A small-molecule ligand and the protein it binds are described below.
Small molecule (SMILES): Cn1ncc(C(=O)N2CCC2)c1C(=O)Nc1cc2nc(-c3ccccc3)cn2cc1C#N

Binding-site contacts:
Ligand atom C19 contacts residue PHE283 of chain 1.A at 3.1 Å (hydrophobic).
Ligand atom O22 contacts residue PHE283 of chain 1.A at 3.9 Å.
Ligand atom C27 contacts residue ILE246 of chain 1.A at 3.6 Å (hydrophobic).
Ligand atom C28 contacts residue GLY279 of chain 1.A at 3.6 Å.
Ligand atom C16 contacts residue MET267 of chain 1.A at 3.6 Å (hydrophobic).
Ligand atom C7 contacts residue PHE283 of chain 1.A at 3.5 Å (hydrophobic).
Ligand atom N20 contacts residue PHE283 of chain 1.A at 3.3 Å.
Ligand atom C23 contacts residue GLY279 of chain 1.A at 3.4 Å.
Ligand atom N17 contacts residue PHE283 of chain 1.A at 3.1 Å.
Ligand atom C10 contacts residue PHE283 of chain 1.A at 3.5 Å (hydrophobic).
Ligand atom C27 contacts residue VAL232 of chain 1.A at 3.9 Å (hydrophobic).
Ligand atom O21 contacts residue GLN280 of chain 1.A at 2.9 Å (h-bond).
Ligand atom N6 contacts residue TYR247 of chain 1.A at 2.6 Å (h-bond).
Ligand atom C27 contacts residue PHE283 of chain 1.A at 3.7 Å (hydrophobic).
Ligand atom C14 contacts residue MET267 of chain 1.A at 3.2 Å (hydrophobic).
Ligand atom C8 contacts residue TYR247 of chain 1.A at 3.4 Å (hydrophobic).
Ligand atom C2 contacts residue PHE283 of chain 1.A at 3.5 Å (hydrophobic).
Ligand atom C24 contacts residue HIS79 of chain 1.A at 3.5 Å.
Ligand atom C23 contacts residue MET267 of chain 1.A at 3.8 Å (hydrophobic).
Ligand atom N4 contacts residue MET267 of chain 1.A at 3.3 Å (h-bond).
Ligand atom C1 contacts residue PHE283 of chain 1.A at 3.8 Å (hydrophobic).
Ligand atom C11 contacts residue GLY279 of chain 1.A at 3.5 Å.
Ligand atom C32 contacts residue GLU275 of chain 1.A at 3.2 Å.
Ligand atom N13 contacts residue ILE246 of chain 1.A at 3.8 Å.
Ligand atom C11 contacts residue TYR247 of chain 1.A at 3.8 Å (hydrophobic).
Ligand atom C11 contacts residue MET267 of chain 1.A at 3.6 Å (hydrophobic).
Ligand atom N12 contacts residue PHE283 of chain 1.A at 3.6 Å.
Ligand atom C32 contacts residue PRO266 of chain 1.A at 3.9 Å (hydrophobic).
Ligand atom C31 contacts residue PRO266 of chain 1.A at 3.7 Å (hydrophobic).
Ligand atom N12 contacts residue ILE246 of chain 1.A at 3.7 Å.
Ligand atom C5 contacts residue PHE283 of chain 1.A at 3.7 Å (hydrophobic).
Ligand atom C3 contacts residue TYR247 of chain 1.A at 3.3 Å (hydrophobic).
Ligand atom C30 contacts residue GLU275 of chain 1.A at 3.5 Å.
Ligand atom C30 contacts residue VAL276 of chain 1.A at 3.7 Å (hydrophobic).
Ligand atom C3 contacts residue MET267 of chain 1.A at 3.7 Å (hydrophobic).
Ligand atom C29 contacts residue MET267 of chain 1.A at 3.7 Å (hydrophobic).
Ligand atom O22 contacts residue PHE250 of chain 1.A at 3.9 Å.
Ligand atom C7 contacts residue MET267 of chain 1.A at 3.5 Å (hydrophobic).
Ligand atom C8 contacts residue GLN280 of chain 1.A at 3.7 Å.
Ligand atom C15 contacts residue LEU229 of chain 1.A at 3.6 Å (hydrophobic).

Sequence of chain 1.A:
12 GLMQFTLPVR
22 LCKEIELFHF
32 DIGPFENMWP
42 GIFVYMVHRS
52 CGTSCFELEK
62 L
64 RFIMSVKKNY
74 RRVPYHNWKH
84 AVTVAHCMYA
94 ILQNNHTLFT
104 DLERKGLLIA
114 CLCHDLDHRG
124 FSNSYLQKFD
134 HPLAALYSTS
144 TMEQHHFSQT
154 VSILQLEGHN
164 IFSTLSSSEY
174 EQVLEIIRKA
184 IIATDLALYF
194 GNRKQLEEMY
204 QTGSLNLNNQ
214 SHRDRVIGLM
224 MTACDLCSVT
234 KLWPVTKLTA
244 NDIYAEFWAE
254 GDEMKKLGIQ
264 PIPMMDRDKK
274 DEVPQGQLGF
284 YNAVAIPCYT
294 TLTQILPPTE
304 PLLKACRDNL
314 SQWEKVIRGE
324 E